A protein and the small-molecule ligand that binds it are described below.
Small molecule (SMILES): Nc1nc(=O)c2ncn([C@H]3C[C@H](O)[C@@H](CO[P](=O)(S)OP(=O)(O)OP(=O)(O)O)O3)c2[nH]1

Sequence of chain 1.C:
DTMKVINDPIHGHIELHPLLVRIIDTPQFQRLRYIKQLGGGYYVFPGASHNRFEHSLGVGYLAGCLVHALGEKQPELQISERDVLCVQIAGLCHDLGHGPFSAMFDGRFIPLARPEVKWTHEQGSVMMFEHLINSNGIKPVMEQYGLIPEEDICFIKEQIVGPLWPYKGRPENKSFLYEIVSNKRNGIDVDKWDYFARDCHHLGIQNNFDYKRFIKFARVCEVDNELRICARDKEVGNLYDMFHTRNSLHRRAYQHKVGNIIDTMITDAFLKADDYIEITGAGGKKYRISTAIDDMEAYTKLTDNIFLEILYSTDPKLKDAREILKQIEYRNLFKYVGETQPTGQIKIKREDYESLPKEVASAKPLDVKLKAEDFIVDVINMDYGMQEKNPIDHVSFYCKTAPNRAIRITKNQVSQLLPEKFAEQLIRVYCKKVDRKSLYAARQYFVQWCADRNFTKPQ

Sequence of chain 1.D:
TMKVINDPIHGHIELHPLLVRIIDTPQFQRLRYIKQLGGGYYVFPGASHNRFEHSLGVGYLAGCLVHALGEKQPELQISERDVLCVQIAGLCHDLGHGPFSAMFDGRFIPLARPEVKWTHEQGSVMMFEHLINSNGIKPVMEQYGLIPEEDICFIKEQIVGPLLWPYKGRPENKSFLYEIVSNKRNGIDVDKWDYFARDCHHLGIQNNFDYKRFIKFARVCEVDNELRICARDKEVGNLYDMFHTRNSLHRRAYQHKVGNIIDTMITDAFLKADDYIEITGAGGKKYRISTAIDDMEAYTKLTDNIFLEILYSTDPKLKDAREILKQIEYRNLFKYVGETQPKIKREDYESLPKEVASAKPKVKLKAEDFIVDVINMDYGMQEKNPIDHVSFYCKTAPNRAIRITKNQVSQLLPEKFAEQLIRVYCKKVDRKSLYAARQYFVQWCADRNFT

Sequence of chain 1.B:
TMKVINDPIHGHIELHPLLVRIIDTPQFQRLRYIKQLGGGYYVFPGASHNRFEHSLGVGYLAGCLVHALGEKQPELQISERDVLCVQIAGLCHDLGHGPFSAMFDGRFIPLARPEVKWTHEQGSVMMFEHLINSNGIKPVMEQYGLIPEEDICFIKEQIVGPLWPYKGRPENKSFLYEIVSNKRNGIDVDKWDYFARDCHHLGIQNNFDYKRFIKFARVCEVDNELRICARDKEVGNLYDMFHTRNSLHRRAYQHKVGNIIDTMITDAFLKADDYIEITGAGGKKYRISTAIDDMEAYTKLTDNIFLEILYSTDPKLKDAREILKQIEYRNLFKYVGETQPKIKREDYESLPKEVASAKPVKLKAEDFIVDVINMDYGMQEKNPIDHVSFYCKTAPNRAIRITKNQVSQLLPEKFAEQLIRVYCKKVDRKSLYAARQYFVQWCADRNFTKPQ

Binding-site contacts:
Ligand atom O3G contacts residue MG1 of chain 1.W at 2.0 Å.
Ligand atom O2B contacts residue LYS271 of chain 1.C at 3.5 Å (salt-bridge).
Ligand atom N7 contacts residue TYR49 of chain 1.C at 3.3 Å (h-bond).
Ligand atom C8 contacts residue VAL50 of chain 1.C at 3.2 Å (hydrophobic).
Ligand atom O2G contacts residue LYS417 of chain 1.B at 3.0 Å (salt-bridge).
Ligand atom O1G contacts residue LYS349 of chain 1.C at 3.4 Å (salt-bridge).
Ligand atom O3' contacts residue T8T1 of chain 1.X at 2.4 Å (h-bond).
Ligand atom N1 contacts residue ASP31 of chain 1.D at 2.7 Å (salt-bridge).
Ligand atom S1A contacts residue ARG345 of chain 1.C at 3.3 Å (salt-bridge).
Ligand atom C2 contacts residue ARG345 of chain 1.C at 3.4 Å.
Ligand atom PB contacts residue MG1 of chain 1.W at 3.2 Å.
Ligand atom C2 contacts residue ASP31 of chain 1.D at 3.4 Å.
Ligand atom C5' contacts residue T8T1 of chain 1.X at 3.5 Å.
Ligand atom C4 contacts residue ARG345 of chain 1.C at 3.3 Å.
Ligand atom N3 contacts residue ARG345 of chain 1.C at 3.3 Å (salt-bridge).
Ligand atom C5' contacts residue ARG345 of chain 1.C at 3.5 Å.
Ligand atom O2B contacts residue T8T1 of chain 1.X at 2.9 Å (h-bond).
Ligand atom O1B contacts residue VAL272 of chain 1.C at 3.3 Å.
Ligand atom O6 contacts residue GLN36 of chain 1.D at 3.0 Å (h-bond).
Ligand atom O3B contacts residue MG1 of chain 1.W at 3.4 Å.
Ligand atom O4' contacts residue ARG345 of chain 1.C at 3.1 Å (salt-bridge).
Ligand atom C8 contacts residue TYR49 of chain 1.C at 3.2 Å (hydrophobic).
Ligand atom C2' contacts residue VAL11 of chain 1.D at 3.4 Å (hydrophobic).
Ligand atom O3G contacts residue LYS417 of chain 1.B at 3.4 Å (salt-bridge).
Ligand atom O2B contacts residue MG1 of chain 1.W at 2.1 Å.
Ligand atom O6 contacts residue PHE59 of chain 1.D at 3.4 Å.
Ligand atom N2 contacts residue ASP31 of chain 1.D at 2.7 Å (salt-bridge).
Ligand atom O1G contacts residue LYS10 of chain 1.D at 2.8 Å (salt-bridge).
Ligand atom C3' contacts residue T8T1 of chain 1.X at 3.3 Å.
Ligand atom O6 contacts residue ARG39 of chain 1.D at 3.2 Å (salt-bridge).
Ligand atom O5' contacts residue ARG345 of chain 1.C at 2.8 Å (salt-bridge).
Ligand atom O2A contacts residue LYS10 of chain 1.D at 3.0 Å (salt-bridge).
Ligand atom O1B contacts residue LYS271 of chain 1.C at 3.3 Å.
Ligand atom PG contacts residue MG1 of chain 1.W at 3.2 Å.
Ligand atom O2A contacts residue T8T1 of chain 1.X at 3.0 Å (h-bond).
Ligand atom O2A contacts residue MG1 of chain 1.W at 2.5 Å.
Ligand atom O3G contacts residue T8T1 of chain 1.X at 2.9 Å (h-bond).
Ligand atom C1' contacts residue VAL50 of chain 1.C at 3.4 Å (hydrophobic).
Ligand atom N7 contacts residue ARG39 of chain 1.D at 3.2 Å (salt-bridge).
Ligand atom O3G contacts residue LYS10 of chain 1.D at 3.1 Å (salt-bridge).